Binding-site contacts:
Ligand atom C2 contacts residue ASN191 of chain 1.A at 3.9 Å.
Ligand atom C8 contacts residue ASN191 of chain 1.A at 3.6 Å.
Ligand atom O6 contacts residue VAL55 of chain 1.A at 4.1 Å.
Ligand atom C4 contacts residue ASN203 of chain 1.A at 4.2 Å.
Ligand atom C2 contacts residue ASN203 of chain 1.A at 2.5 Å.
Ligand atom C8 contacts residue GLU193 of chain 1.A at 3.8 Å.
Ligand atom C6 contacts residue GLU53 of chain 1.A at 3.4 Å.
Ligand atom O3 contacts residue ASN191 of chain 1.A at 4.2 Å.
Ligand atom N2 contacts residue ASP192 of chain 1.A at 4.5 Å.
Ligand atom O6 contacts residue GLU53 of chain 1.A at 2.7 Å (salt-bridge).
Ligand atom C6 contacts residue ASN191 of chain 1.A at 4.4 Å.
Ligand atom C8 contacts residue ASP192 of chain 1.A at 4.3 Å.
Ligand atom N2 contacts residue ASN203 of chain 1.A at 3.0 Å (h-bond).
Ligand atom O7 contacts residue ASN203 of chain 1.A at 3.7 Å.
Ligand atom C3 contacts residue ASN203 of chain 1.A at 3.8 Å.
Ligand atom C5 contacts residue ASN203 of chain 1.A at 3.7 Å.
Ligand atom C1 contacts residue ASN203 of chain 1.A at 1.4 Å.
Ligand atom O4 contacts residue GLU53 of chain 1.A at 4.4 Å.
Ligand atom C7 contacts residue ASN191 of chain 1.A at 3.7 Å.
Ligand atom O5 contacts residue ASN203 of chain 1.A at 2.4 Å (h-bond).
Ligand atom O6 contacts residue ASN191 of chain 1.A at 3.1 Å (h-bond).
Ligand atom O6 contacts residue SER205 of chain 1.A at 4.2 Å.
Ligand atom O5 contacts residue VAL55 of chain 1.A at 4.1 Å.
Ligand atom C6 contacts residue VAL55 of chain 1.A at 3.8 Å (hydrophobic).
Ligand atom C7 contacts residue ASN203 of chain 1.A at 3.5 Å.
Ligand atom O6 contacts residue GLU53 of chain 1.A at 4.5 Å.
Ligand atom C5 contacts residue VAL55 of chain 1.A at 4.4 Å (hydrophobic).
Ligand atom N2 contacts residue ASN191 of chain 1.A at 2.9 Å (h-bond).

Sequence of chain 1.A:
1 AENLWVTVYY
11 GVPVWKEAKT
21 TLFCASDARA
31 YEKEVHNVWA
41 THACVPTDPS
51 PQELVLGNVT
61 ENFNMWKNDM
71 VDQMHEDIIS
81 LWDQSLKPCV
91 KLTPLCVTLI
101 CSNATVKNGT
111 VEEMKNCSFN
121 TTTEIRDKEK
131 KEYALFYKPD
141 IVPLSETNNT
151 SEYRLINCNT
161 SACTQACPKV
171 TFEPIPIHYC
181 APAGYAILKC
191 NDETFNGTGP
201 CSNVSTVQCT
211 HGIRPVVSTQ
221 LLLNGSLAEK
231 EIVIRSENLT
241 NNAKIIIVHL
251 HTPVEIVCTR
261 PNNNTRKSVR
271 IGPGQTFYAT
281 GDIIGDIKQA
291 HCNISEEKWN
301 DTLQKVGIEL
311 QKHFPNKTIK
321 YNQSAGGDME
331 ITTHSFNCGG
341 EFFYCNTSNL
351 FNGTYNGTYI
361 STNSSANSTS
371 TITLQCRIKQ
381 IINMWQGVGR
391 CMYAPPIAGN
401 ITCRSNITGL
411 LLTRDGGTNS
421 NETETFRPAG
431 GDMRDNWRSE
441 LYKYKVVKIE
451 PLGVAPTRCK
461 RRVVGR

A protein and the small-molecule ligand that binds it are described below.
Small molecule (SMILES): CC(=O)N[C@H]1[C@H](O[C@H]2[C@H](O)[C@@H](NC(C)=O)CO[C@@H]2CO)O[C@H](CO)[C@@H](O[C@@H]2O[C@H](CO)[C@@H](O)[C@H](O)[C@@H]2O)[C@@H]1O